Binding-site contacts:
Ligand atom O5 contacts residue PHE107 of chain 1.B at 3.8 Å.
Ligand atom O5 contacts residue TRP92 of chain 1.B at 3.8 Å.
Ligand atom C6 contacts residue PHE107 of chain 1.B at 3.8 Å (hydrophobic).
Ligand atom C5 contacts residue ASN93 of chain 1.B at 3.7 Å.
Ligand atom C4 contacts residue ASN93 of chain 1.B at 4.2 Å.
Ligand atom O7 contacts residue ASN93 of chain 1.B at 3.1 Å (h-bond).
Ligand atom O7 contacts residue ARG96 of chain 1.B at 2.8 Å (salt-bridge).
Ligand atom C7 contacts residue ASN93 of chain 1.B at 3.1 Å.
Ligand atom O5 contacts residue ASN93 of chain 1.B at 2.4 Å (h-bond).
Ligand atom C6 contacts residue VAL91 of chain 1.B at 3.7 Å (hydrophobic).
Ligand atom C1 contacts residue PHE107 of chain 1.B at 4.0 Å (hydrophobic).
Ligand atom C7 contacts residue ARG96 of chain 1.B at 4.0 Å.
Ligand atom C1 contacts residue ASN93 of chain 1.B at 1.4 Å.
Ligand atom C2 contacts residue ASN93 of chain 1.B at 2.4 Å.
Ligand atom C3 contacts residue ASN93 of chain 1.B at 3.8 Å.
Ligand atom N2 contacts residue ASN93 of chain 1.B at 2.8 Å (h-bond).
Ligand atom O6 contacts residue VAL91 of chain 1.B at 3.7 Å.
Ligand atom O5 contacts residue VAL91 of chain 1.B at 3.4 Å.
Ligand atom C1 contacts residue TRP92 of chain 1.B at 3.7 Å (hydrophobic).
Ligand atom O7 contacts residue TRP92 of chain 1.B at 3.9 Å.
Ligand atom C8 contacts residue ASN93 of chain 1.B at 4.0 Å.
Ligand atom C2 contacts residue TRP92 of chain 1.B at 4.3 Å (hydrophobic).
Ligand atom C5 contacts residue PHE107 of chain 1.B at 4.0 Å (hydrophobic).
Ligand atom C5 contacts residue VAL91 of chain 1.B at 4.2 Å (hydrophobic).

The protein below binds the small molecule below.
Small molecule (SMILES): CC(=O)N[C@@H]1[C@@H](O)[C@H](O)[C@@H](CO)O[C@H]1O

Sequence of chain 1.B:
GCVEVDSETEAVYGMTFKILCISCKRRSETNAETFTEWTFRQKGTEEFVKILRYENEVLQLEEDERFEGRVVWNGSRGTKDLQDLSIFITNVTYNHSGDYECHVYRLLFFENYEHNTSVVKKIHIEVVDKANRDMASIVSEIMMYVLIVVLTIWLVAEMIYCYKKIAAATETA